Sequence of chain 1.Z:
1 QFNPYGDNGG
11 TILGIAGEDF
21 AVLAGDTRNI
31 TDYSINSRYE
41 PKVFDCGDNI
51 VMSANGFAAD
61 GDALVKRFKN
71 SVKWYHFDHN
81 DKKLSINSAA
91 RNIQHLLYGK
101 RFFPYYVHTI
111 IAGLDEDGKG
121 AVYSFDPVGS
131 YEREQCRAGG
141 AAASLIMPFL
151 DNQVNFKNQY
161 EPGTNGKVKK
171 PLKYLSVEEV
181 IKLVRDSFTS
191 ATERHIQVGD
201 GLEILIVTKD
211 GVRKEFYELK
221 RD

Binding-site contacts:
Ligand atom O48 contacts residue MES1 of chain 1.RA at 2.7 Å (h-bond).
Ligand atom N41 contacts residue THR1 of chain 1.Y at 3.6 Å.
Ligand atom C8 contacts residue PRO127 of chain 1.Z at 3.6 Å (hydrophobic).
Ligand atom N22 contacts residue ASP126 of chain 1.Z at 3.5 Å (salt-bridge).
Ligand atom C45 contacts residue MET45 of chain 1.Y at 3.5 Å (hydrophobic).
Ligand atom C28 contacts residue THR49 of chain 1.Y at 3.2 Å.
Ligand atom C59 contacts residue TYR170 of chain 1.Y at 3.6 Å (hydrophobic).
Ligand atom C43 contacts residue THR1 of chain 1.Y at 2.6 Å.
Ligand atom O60 contacts residue MES1 of chain 1.RA at 3.1 Å (h-bond).
Ligand atom C39 contacts residue GLY47 of chain 1.Y at 3.5 Å.
Ligand atom C51 contacts residue TYR170 of chain 1.Y at 3.5 Å (hydrophobic).
Ligand atom O40 contacts residue ALA20 of chain 1.Y at 3.5 Å.
Ligand atom C23 contacts residue THR21 of chain 1.Y at 3.6 Å.
Ligand atom C46 contacts residue THR49 of chain 1.Y at 3.2 Å.
Ligand atom O9 contacts residue PRO127 of chain 1.Z at 3.1 Å.
Ligand atom O48 contacts residue GLY47 of chain 1.Y at 3.4 Å (h-bond).
Ligand atom C28 contacts residue THR21 of chain 1.Y at 3.7 Å.
Ligand atom O48 contacts residue THR1 of chain 1.Y at 2.3 Å (h-bond).
Ligand atom C31 contacts residue GLY47 of chain 1.Y at 3.3 Å.
Ligand atom N41 contacts residue GLY47 of chain 1.Y at 2.8 Å (h-bond).
Ligand atom C42 contacts residue THR1 of chain 1.Y at 2.4 Å.
Ligand atom C11 contacts residue ASP126 of chain 1.Z at 3.5 Å.
Ligand atom O29 contacts residue THR49 of chain 1.Y at 2.8 Å (h-bond).
Ligand atom C24 contacts residue THR49 of chain 1.Y at 3.3 Å.
Ligand atom C12 contacts residue ASP126 of chain 1.Z at 3.2 Å.
Ligand atom C5 contacts residue HIS108 of chain 1.Z at 3.3 Å.
Ligand atom C47 contacts residue THR1 of chain 1.Y at 1.4 Å.
Ligand atom C42 contacts residue GLY47 of chain 1.Y at 3.7 Å.
Ligand atom C58 contacts residue TYR170 of chain 1.Y at 3.1 Å (hydrophobic).
Ligand atom C59 contacts residue THR1 of chain 1.Y at 2.5 Å.
Ligand atom O1 contacts residue HIS108 of chain 1.Z at 3.7 Å.
Ligand atom C51 contacts residue THR1 of chain 1.Y at 1.5 Å.
Ligand atom C58 contacts residue LYS33 of chain 1.Y at 3.2 Å.
Ligand atom O40 contacts residue THR21 of chain 1.Y at 3.0 Å (h-bond).
Ligand atom N30 contacts residue THR21 of chain 1.Y at 2.9 Å (h-bond).
Ligand atom O60 contacts residue THR1 of chain 1.Y at 2.9 Å (h-bond).
Ligand atom C43 contacts residue GLY47 of chain 1.Y at 3.2 Å.
Ligand atom C44 contacts residue THR1 of chain 1.Y at 3.5 Å.
Ligand atom C58 contacts residue ARG19 of chain 1.Y at 2.9 Å.
Ligand atom C58 contacts residue THR1 of chain 1.Y at 2.5 Å.

This small molecule binds to this protein.
Small molecule (SMILES): CC(C)C[C@H](NC(=O)[C@H](CCc1ccccc1)NC(=O)CN1CCOCC1)C(=O)N[C@@H](Cc1ccccc1)C(=O)N[C@@H](CC(C)C)[C@@H](O)[C@H](C)CO

Sequence of chain 1.Y:
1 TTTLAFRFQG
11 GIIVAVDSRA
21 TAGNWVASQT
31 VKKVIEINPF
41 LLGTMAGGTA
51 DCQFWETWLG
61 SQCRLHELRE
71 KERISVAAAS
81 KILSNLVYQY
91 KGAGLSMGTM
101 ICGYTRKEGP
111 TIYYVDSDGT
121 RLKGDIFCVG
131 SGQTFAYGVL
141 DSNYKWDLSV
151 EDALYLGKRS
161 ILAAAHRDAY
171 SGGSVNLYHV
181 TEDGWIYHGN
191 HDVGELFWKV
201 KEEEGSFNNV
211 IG